Binding-site contacts:
Ligand atom C1 contacts residue LYS238 of chain 1.A at 4.0 Å.
Ligand atom C1 contacts residue ZS11 of chain 1.H at 3.6 Å.
Ligand atom C7 contacts residue LYS231 of chain 1.A at 3.1 Å.
Ligand atom C7 contacts residue ZS11 of chain 1.H at 3.5 Å.
Ligand atom N1 contacts residue ASP235 of chain 1.A at 4.1 Å.
Ligand atom C6 contacts residue LYS231 of chain 1.A at 3.3 Å.
Ligand atom C6 contacts residue ZS11 of chain 1.H at 3.7 Å.
Ligand atom C5 contacts residue ZS11 of chain 1.H at 3.6 Å.
Ligand atom C2 contacts residue ZS11 of chain 1.H at 3.4 Å.
Ligand atom C2 contacts residue LYS231 of chain 1.A at 4.3 Å.
Ligand atom C contacts residue ZS11 of chain 1.H at 3.8 Å.
Ligand atom N1 contacts residue ZS11 of chain 1.H at 4.0 Å.
Ligand atom C1 contacts residue LYS231 of chain 1.A at 4.4 Å.
Ligand atom N2 contacts residue LYS238 of chain 1.A at 3.9 Å.
Ligand atom N1 contacts residue LYS231 of chain 1.A at 3.4 Å (salt-bridge).
Ligand atom N1 contacts residue LYS238 of chain 1.A at 4.1 Å.
Ligand atom N2 contacts residue ZS11 of chain 1.H at 4.0 Å.
Ligand atom C4 contacts residue ZS11 of chain 1.H at 3.3 Å.
Ligand atom C3 contacts residue ZS11 of chain 1.H at 3.3 Å.
Ligand atom C contacts residue LYS231 of chain 1.A at 2.4 Å.

Sequence of chain 1.A:
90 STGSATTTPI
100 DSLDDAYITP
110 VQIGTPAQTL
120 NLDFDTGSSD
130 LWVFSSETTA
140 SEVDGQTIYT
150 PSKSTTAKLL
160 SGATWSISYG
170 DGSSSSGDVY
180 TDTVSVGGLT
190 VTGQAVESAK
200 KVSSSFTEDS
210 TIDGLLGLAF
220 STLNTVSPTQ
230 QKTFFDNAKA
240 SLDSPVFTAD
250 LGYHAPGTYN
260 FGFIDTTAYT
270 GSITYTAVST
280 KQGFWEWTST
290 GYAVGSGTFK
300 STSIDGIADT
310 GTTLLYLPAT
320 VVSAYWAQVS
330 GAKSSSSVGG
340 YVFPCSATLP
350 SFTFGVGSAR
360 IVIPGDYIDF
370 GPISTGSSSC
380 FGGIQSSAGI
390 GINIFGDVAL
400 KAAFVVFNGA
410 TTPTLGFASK

This small molecule binds to this protein.
Small molecule (SMILES): [H]/N=C1\N=C(N)c2ccccc21